Sequence of chain 1.J:
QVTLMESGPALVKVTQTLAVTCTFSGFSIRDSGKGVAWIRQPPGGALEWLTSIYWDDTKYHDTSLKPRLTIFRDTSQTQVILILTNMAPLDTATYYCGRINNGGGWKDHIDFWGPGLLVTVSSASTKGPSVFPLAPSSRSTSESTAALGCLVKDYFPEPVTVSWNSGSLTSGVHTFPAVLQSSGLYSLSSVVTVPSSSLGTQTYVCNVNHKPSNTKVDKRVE

Binding-site contacts:
Ligand atom C3 contacts residue GLU250 of chain 1.R at 3.8 Å.
Ligand atom C6 contacts residue TYR60 of chain 1.J at 3.5 Å (hydrophobic).
Ligand atom C1 contacts residue ASN249 of chain 1.R at 1.4 Å.
Ligand atom O7 contacts residue ARG303 of chain 1.R at 3.1 Å (salt-bridge).
Ligand atom C2 contacts residue GLY228 of chain 1.R at 3.6 Å.
Ligand atom O4 contacts residue THR58 of chain 1.J at 3.4 Å (h-bond).
Ligand atom N2 contacts residue ASN249 of chain 1.R at 3.1 Å (h-bond).
Ligand atom C1 contacts residue GLU229 of chain 1.R at 4.2 Å.
Ligand atom C2 contacts residue GLU250 of chain 1.R at 3.3 Å.
Ligand atom O5 contacts residue GLU250 of chain 1.R at 2.8 Å (salt-bridge).
Ligand atom C2 contacts residue ASN249 of chain 1.R at 2.4 Å.
Ligand atom O6 contacts residue TYR60 of chain 1.J at 2.8 Å (h-bond).
Ligand atom O3 contacts residue THR58 of chain 1.J at 2.9 Å (h-bond).
Ligand atom C8 contacts residue GLU229 of chain 1.R at 3.6 Å.
Ligand atom C1 contacts residue GLY228 of chain 1.R at 3.2 Å.
Ligand atom C7 contacts residue GLU229 of chain 1.R at 4.0 Å.
Ligand atom C3 contacts residue ASN249 of chain 1.R at 3.8 Å.
Ligand atom O3 contacts residue GLU250 of chain 1.R at 4.2 Å.
Ligand atom C7 contacts residue ARG303 of chain 1.R at 3.7 Å.
Ligand atom C7 contacts residue ASN249 of chain 1.R at 4.2 Å.
Ligand atom C5 contacts residue GLU250 of chain 1.R at 3.5 Å.
Ligand atom C1 contacts residue GLU250 of chain 1.R at 3.2 Å.
Ligand atom C8 contacts residue ARG303 of chain 1.R at 3.9 Å.
Ligand atom O4 contacts residue TYR60 of chain 1.J at 3.0 Å.
Ligand atom O4 contacts residue THR58 of chain 1.J at 3.6 Å.
Ligand atom C4 contacts residue THR58 of chain 1.J at 4.2 Å.
Ligand atom N2 contacts residue GLY228 of chain 1.R at 2.9 Å (h-bond).
Ligand atom C5 contacts residue ASN249 of chain 1.R at 3.7 Å.
Ligand atom C4 contacts residue TYR60 of chain 1.J at 3.6 Å (hydrophobic).
Ligand atom O6 contacts residue TRP106 of chain 1.J at 3.4 Å.
Ligand atom O3 contacts residue ARG303 of chain 1.R at 3.3 Å (salt-bridge).
Ligand atom N2 contacts residue GLU229 of chain 1.R at 3.6 Å.
Ligand atom C3 contacts residue THR58 of chain 1.J at 3.7 Å.
Ligand atom C7 contacts residue GLY228 of chain 1.R at 3.9 Å.
Ligand atom C4 contacts residue ASN249 of chain 1.R at 4.1 Å.
Ligand atom O6 contacts residue GLU250 of chain 1.R at 2.7 Å (salt-bridge).
Ligand atom C8 contacts residue GLY228 of chain 1.R at 4.0 Å.
Ligand atom C6 contacts residue GLU250 of chain 1.R at 3.7 Å.
Ligand atom C4 contacts residue GLU250 of chain 1.R at 3.4 Å.
Ligand atom O5 contacts residue ASN249 of chain 1.R at 2.3 Å (h-bond).

Sequence of chain 1.R:
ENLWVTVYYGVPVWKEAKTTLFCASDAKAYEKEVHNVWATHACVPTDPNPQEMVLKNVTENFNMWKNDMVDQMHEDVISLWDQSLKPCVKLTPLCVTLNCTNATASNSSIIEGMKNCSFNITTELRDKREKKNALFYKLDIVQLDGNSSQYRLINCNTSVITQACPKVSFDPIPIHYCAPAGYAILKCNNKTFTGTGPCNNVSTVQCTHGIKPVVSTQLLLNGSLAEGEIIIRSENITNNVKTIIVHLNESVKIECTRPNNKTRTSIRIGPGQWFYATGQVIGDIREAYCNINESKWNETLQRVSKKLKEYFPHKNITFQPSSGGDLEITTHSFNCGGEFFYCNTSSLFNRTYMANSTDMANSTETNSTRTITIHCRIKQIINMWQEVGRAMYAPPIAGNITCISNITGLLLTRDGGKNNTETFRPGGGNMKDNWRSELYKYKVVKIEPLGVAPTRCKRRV

This small molecule binds to this protein.
Small molecule (SMILES): CC(=O)N[C@H]1[C@H](O[C@H]2[C@H](O)[C@@H](NC(C)=O)CO[C@@H]2CO)O[C@H](CO)[C@@H](O[C@@H]2O[C@H](CO[C@H]3O[C@H](CO)[C@@H](O)[C@H](O)[C@@H]3O)[C@@H](O)[C@H](O[C@H]3O[C@H](CO)[C@@H](O)[C@H](O)[C@@H]3O)[C@@H]2O)[C@@H]1O